Sequence of chain 1.C:
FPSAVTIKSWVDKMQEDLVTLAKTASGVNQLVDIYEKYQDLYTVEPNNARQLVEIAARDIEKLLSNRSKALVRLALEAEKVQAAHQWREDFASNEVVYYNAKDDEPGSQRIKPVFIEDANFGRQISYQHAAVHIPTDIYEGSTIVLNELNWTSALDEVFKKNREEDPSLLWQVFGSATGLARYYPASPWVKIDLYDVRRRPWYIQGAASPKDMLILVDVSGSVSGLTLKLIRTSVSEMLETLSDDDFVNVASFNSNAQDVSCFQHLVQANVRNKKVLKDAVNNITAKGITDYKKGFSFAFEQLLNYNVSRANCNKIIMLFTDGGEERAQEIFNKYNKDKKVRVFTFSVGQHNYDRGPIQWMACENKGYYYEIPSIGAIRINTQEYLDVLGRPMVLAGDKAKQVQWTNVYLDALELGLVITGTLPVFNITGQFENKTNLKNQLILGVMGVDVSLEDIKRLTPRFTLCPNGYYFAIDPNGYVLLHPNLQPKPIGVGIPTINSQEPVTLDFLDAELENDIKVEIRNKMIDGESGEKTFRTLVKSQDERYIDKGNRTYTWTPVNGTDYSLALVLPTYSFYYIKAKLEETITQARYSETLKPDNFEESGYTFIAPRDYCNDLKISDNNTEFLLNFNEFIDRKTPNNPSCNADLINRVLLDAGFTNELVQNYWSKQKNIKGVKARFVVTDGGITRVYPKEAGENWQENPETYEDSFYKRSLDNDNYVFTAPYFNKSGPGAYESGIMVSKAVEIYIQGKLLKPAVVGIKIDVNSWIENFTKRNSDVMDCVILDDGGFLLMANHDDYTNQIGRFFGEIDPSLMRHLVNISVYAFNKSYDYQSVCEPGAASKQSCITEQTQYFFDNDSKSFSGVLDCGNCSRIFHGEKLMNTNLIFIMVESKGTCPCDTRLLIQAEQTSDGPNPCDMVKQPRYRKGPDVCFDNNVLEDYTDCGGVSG

Binding-site contacts:
Ligand atom O3 contacts residue ASN895 of chain 1.C at 2.2 Å (h-bond).
Ligand atom O7 contacts residue GLU567 of chain 1.C at 4.4 Å.
Ligand atom C4 contacts residue ASN895 of chain 1.C at 4.0 Å.
Ligand atom C5 contacts residue ASN895 of chain 1.C at 3.4 Å.
Ligand atom C2 contacts residue ASN895 of chain 1.C at 2.6 Å.
Ligand atom O6 contacts residue ALA893 of chain 1.C at 3.7 Å.
Ligand atom O5 contacts residue PHE982 of chain 1.C at 3.9 Å.
Ligand atom O5 contacts residue LEU591 of chain 1.C at 3.3 Å.
Ligand atom C6 contacts residue ASN895 of chain 1.C at 3.3 Å.
Ligand atom C6 contacts residue ALA893 of chain 1.C at 4.1 Å (hydrophobic).
Ligand atom O6 contacts residue PHE894 of chain 1.C at 3.4 Å (h-bond).
Ligand atom N2 contacts residue ASN895 of chain 1.C at 3.8 Å.
Ligand atom C6 contacts residue PHE982 of chain 1.C at 3.8 Å (hydrophobic).
Ligand atom C3 contacts residue ASN895 of chain 1.C at 3.1 Å.
Ligand atom O5 contacts residue ASN895 of chain 1.C at 2.5 Å (h-bond).
Ligand atom O3 contacts residue PHE894 of chain 1.C at 4.0 Å.
Ligand atom O7 contacts residue ASP569 of chain 1.C at 4.1 Å.
Ligand atom C8 contacts residue GLU567 of chain 1.C at 4.1 Å.
Ligand atom C7 contacts residue GLU567 of chain 1.C at 4.4 Å.
Ligand atom C6 contacts residue PHE894 of chain 1.C at 3.3 Å (hydrophobic).
Ligand atom O7 contacts residue ASN568 of chain 1.C at 3.8 Å.
Ligand atom C1 contacts residue ASN895 of chain 1.C at 1.5 Å.
Ligand atom C1 contacts residue LEU591 of chain 1.C at 3.6 Å (hydrophobic).
Ligand atom C5 contacts residue PHE982 of chain 1.C at 4.3 Å (hydrophobic).
Ligand atom O6 contacts residue ASN895 of chain 1.C at 4.5 Å.

This protein binds this small molecule.
Small molecule (SMILES): CC(=O)N[C@H]1[C@H](O[C@H]2[C@H](O)[C@@H](NC(C)=O)CO[C@@H]2CO)O[C@H](CO)[C@@H](O)[C@@H]1O